The small molecule below binds the protein below.
Small molecule (SMILES): CC(=O)N[C@@H]1[C@@H](O)[C@H](O)[C@@H](CO)O[C@H]1O

Sequence of chain 1.A:
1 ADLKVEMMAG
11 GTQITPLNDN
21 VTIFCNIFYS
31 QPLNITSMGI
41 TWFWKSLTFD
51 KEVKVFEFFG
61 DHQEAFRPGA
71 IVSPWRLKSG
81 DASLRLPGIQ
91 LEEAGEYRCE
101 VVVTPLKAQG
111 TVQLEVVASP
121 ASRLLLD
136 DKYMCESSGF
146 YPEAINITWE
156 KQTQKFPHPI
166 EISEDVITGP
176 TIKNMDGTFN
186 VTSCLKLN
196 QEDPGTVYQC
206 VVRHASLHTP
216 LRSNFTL

Binding-site contacts:
Ligand atom C5 contacts residue THR36 of chain 1.A at 3.9 Å.
Ligand atom N2 contacts residue ASN34 of chain 1.A at 2.8 Å (h-bond).
Ligand atom C5 contacts residue ASN34 of chain 1.A at 3.7 Å.
Ligand atom C1 contacts residue ASN34 of chain 1.A at 1.4 Å.
Ligand atom O5 contacts residue ASN34 of chain 1.A at 2.4 Å (h-bond).
Ligand atom C3 contacts residue ASN34 of chain 1.A at 3.7 Å.
Ligand atom O6 contacts residue SER37 of chain 1.A at 4.0 Å.
Ligand atom C4 contacts residue ASN34 of chain 1.A at 4.2 Å.
Ligand atom O5 contacts residue SER37 of chain 1.A at 3.6 Å.
Ligand atom C1 contacts residue THR36 of chain 1.A at 4.5 Å.
Ligand atom C7 contacts residue ASN34 of chain 1.A at 3.5 Å.
Ligand atom C2 contacts residue ASN34 of chain 1.A at 2.4 Å.
Ligand atom C6 contacts residue SER37 of chain 1.A at 4.3 Å.
Ligand atom C8 contacts residue ASN34 of chain 1.A at 3.4 Å.
Ligand atom C6 contacts residue THR36 of chain 1.A at 4.0 Å.
Ligand atom O5 contacts residue THR36 of chain 1.A at 4.3 Å.